A protein and the small-molecule ligand that binds it are described below.
Small molecule (SMILES): C[C@@H](O)[C@@H](C)O

Sequence of chain 1.A:
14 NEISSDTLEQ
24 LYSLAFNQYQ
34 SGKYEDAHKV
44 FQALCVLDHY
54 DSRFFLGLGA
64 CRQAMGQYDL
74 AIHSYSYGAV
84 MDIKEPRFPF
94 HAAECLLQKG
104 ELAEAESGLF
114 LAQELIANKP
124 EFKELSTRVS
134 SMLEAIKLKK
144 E

Binding-site contacts:
Ligand atom O6 contacts residue ALA95 of chain 1.A at 3.9 Å.
Ligand atom C3 contacts residue ALA95 of chain 1.A at 4.0 Å (hydrophobic).
Ligand atom C4 contacts residue ALA82 of chain 1.A at 3.9 Å (hydrophobic).
Ligand atom O5 contacts residue ALA95 of chain 1.A at 3.9 Å.
Ligand atom O6 contacts residue SER79 of chain 1.A at 3.9 Å.
Ligand atom O5 contacts residue SER79 of chain 1.A at 4.0 Å.
Ligand atom O6 contacts residue PRO92 of chain 1.A at 4.2 Å.
Ligand atom C3 contacts residue PRO92 of chain 1.A at 3.7 Å (hydrophobic).
Ligand atom C3 contacts residue PHE91 of chain 1.A at 4.3 Å (hydrophobic).
Ligand atom O6 contacts residue TYR78 of chain 1.A at 3.9 Å.
Ligand atom C4 contacts residue LEU114 of chain 1.A at 3.8 Å (hydrophobic).
Ligand atom C4 contacts residue PRO92 of chain 1.A at 3.5 Å (hydrophobic).
Ligand atom O6 contacts residue ALA82 of chain 1.A at 3.9 Å.
Ligand atom O6 contacts residue PHE91 of chain 1.A at 4.0 Å.